This protein binds this small molecule.
Small molecule (SMILES): Nc1nc(O)c2[nH]nnc2n1

Binding-site contacts:
Ligand atom N8 contacts residue GLU79 of chain 1.B at 3.4 Å (salt-bridge).
Ligand atom N3 contacts residue HIS77 of chain 1.B at 3.6 Å.
Ligand atom N9 contacts residue ALA78 of chain 1.B at 3.8 Å.
Ligand atom N8 contacts residue ALA78 of chain 1.B at 3.0 Å (h-bond).
Ligand atom C4 contacts residue GLU79 of chain 1.B at 3.9 Å.
Ligand atom C5 contacts residue PHE48 of chain 1.B at 3.5 Å (hydrophobic).
Ligand atom N7 contacts residue ALA78 of chain 1.B at 4.0 Å.
Ligand atom C2 contacts residue HIS77 of chain 1.B at 3.8 Å.
Ligand atom N7 contacts residue ALA66 of chain 1.B at 3.4 Å.
Ligand atom O6 contacts residue HIS77 of chain 1.B at 3.8 Å.
Ligand atom O6 contacts residue PHE141 of chain 1.B at 3.6 Å.
Ligand atom C6 contacts residue HIS77 of chain 1.B at 3.6 Å.
Ligand atom N3 contacts residue GLU143 of chain 1.B at 4.2 Å.
Ligand atom C2 contacts residue GLU143 of chain 1.B at 4.0 Å.
Ligand atom C4 contacts residue PHE48 of chain 1.B at 3.7 Å (hydrophobic).
Ligand atom N9 contacts residue PHE48 of chain 1.B at 3.6 Å.
Ligand atom N2 contacts residue ASP142 of chain 1.B at 3.1 Å (salt-bridge).
Ligand atom N9 contacts residue GLU79 of chain 1.B at 2.8 Å (salt-bridge).
Ligand atom N2 contacts residue VAL136 of chain 1.B at 4.1 Å.
Ligand atom N1 contacts residue HIS77 of chain 1.B at 3.6 Å.
Ligand atom N2 contacts residue GLU143 of chain 1.B at 2.9 Å (salt-bridge).
Ligand atom N7 contacts residue HIS77 of chain 1.B at 3.5 Å.
Ligand atom N1 contacts residue PHE141 of chain 1.B at 3.8 Å.
Ligand atom C5 contacts residue HIS77 of chain 1.B at 3.6 Å.
Ligand atom N1 contacts residue PHE48 of chain 1.B at 3.8 Å.
Ligand atom N9 contacts residue ZN1 of chain 1.E at 4.1 Å.
Ligand atom C4 contacts residue HIS77 of chain 1.B at 3.4 Å.
Ligand atom C4 contacts residue ZN1 of chain 1.E at 4.0 Å.
Ligand atom O6 contacts residue PHE48 of chain 1.B at 4.0 Å.
Ligand atom N2 contacts residue CYS112 of chain 1.B at 3.8 Å.
Ligand atom N3 contacts residue ZN1 of chain 1.E at 3.8 Å.
Ligand atom N7 contacts residue PHE48 of chain 1.B at 3.6 Å.
Ligand atom N8 contacts residue HIS77 of chain 1.B at 3.3 Å.
Ligand atom C6 contacts residue PHE141 of chain 1.B at 4.0 Å (hydrophobic).
Ligand atom N8 contacts residue PHE48 of chain 1.B at 3.4 Å.
Ligand atom N8 contacts residue ALA66 of chain 1.B at 3.7 Å.
Ligand atom C2 contacts residue PHE48 of chain 1.B at 3.7 Å (hydrophobic).
Ligand atom N3 contacts residue PHE48 of chain 1.B at 3.7 Å.
Ligand atom C6 contacts residue PHE48 of chain 1.B at 3.6 Å (hydrophobic).
Ligand atom N9 contacts residue HIS77 of chain 1.B at 3.5 Å.

Sequence of chain 1.B:
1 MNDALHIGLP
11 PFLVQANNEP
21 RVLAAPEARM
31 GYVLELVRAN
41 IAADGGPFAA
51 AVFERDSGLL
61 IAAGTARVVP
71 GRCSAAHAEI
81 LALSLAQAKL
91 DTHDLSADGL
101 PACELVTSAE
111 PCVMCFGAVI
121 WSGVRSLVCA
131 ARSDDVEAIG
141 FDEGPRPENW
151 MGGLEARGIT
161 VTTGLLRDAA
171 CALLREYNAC